This small molecule binds to this protein.
Small molecule (SMILES): O=c1[nH]c(=O)c2[nH]c(=O)[nH]c2[nH]1

Binding-site contacts:
Ligand atom O13 contacts residue PHE914 of chain 1.A at 3.6 Å.
Ligand atom N7 contacts residue ALA1078 of chain 1.A at 3.6 Å.
Ligand atom C5 contacts residue ALA1079 of chain 1.A at 4.0 Å (hydrophobic).
Ligand atom N3 contacts residue PHE914 of chain 1.A at 3.4 Å.
Ligand atom C5 contacts residue GLU802 of chain 1.A at 3.7 Å.
Ligand atom N9 contacts residue PHE914 of chain 1.A at 3.4 Å.
Ligand atom N1 contacts residue PHE914 of chain 1.A at 3.4 Å.
Ligand atom C4 contacts residue GLU1261 of chain 1.A at 3.8 Å.
Ligand atom C6 contacts residue PHE1009 of chain 1.A at 3.7 Å (hydrophobic).
Ligand atom O24 contacts residue GLU1261 of chain 1.A at 3.5 Å (salt-bridge).
Ligand atom C5 contacts residue PHE914 of chain 1.A at 3.3 Å (hydrophobic).
Ligand atom O11 contacts residue THR1010 of chain 1.A at 3.2 Å (h-bond).
Ligand atom C2 contacts residue ARG880 of chain 1.A at 3.7 Å.
Ligand atom C4 contacts residue ALA1079 of chain 1.A at 3.5 Å (hydrophobic).
Ligand atom O13 contacts residue PHE1009 of chain 1.A at 3.5 Å.
Ligand atom O11 contacts residue PHE1009 of chain 1.A at 3.5 Å.
Ligand atom O24 contacts residue GLU802 of chain 1.A at 3.7 Å.
Ligand atom O13 contacts residue GLU802 of chain 1.A at 2.9 Å (salt-bridge).
Ligand atom C4 contacts residue PHE914 of chain 1.A at 3.3 Å (hydrophobic).
Ligand atom C8 contacts residue GLU1261 of chain 1.A at 3.6 Å.
Ligand atom C2 contacts residue ALA1079 of chain 1.A at 3.7 Å (hydrophobic).
Ligand atom O11 contacts residue PHE914 of chain 1.A at 4.0 Å.
Ligand atom N3 contacts residue ALA1079 of chain 1.A at 3.4 Å.
Ligand atom O24 contacts residue ALA910 of chain 1.A at 4.0 Å.
Ligand atom N7 contacts residue ALA1079 of chain 1.A at 3.9 Å.
Ligand atom C8 contacts residue ALA1079 of chain 1.A at 3.5 Å (hydrophobic).
Ligand atom C8 contacts residue PHE914 of chain 1.A at 3.5 Å (hydrophobic).
Ligand atom N7 contacts residue GLU802 of chain 1.A at 2.6 Å (salt-bridge).
Ligand atom N7 contacts residue PHE914 of chain 1.A at 3.3 Å.
Ligand atom C6 contacts residue PHE914 of chain 1.A at 3.3 Å (hydrophobic).
Ligand atom N9 contacts residue ALA1079 of chain 1.A at 3.5 Å (h-bond).
Ligand atom N3 contacts residue ARG880 of chain 1.A at 3.5 Å (salt-bridge).
Ligand atom N9 contacts residue GLU1261 of chain 1.A at 2.8 Å (salt-bridge).
Ligand atom N1 contacts residue PHE1009 of chain 1.A at 3.6 Å.
Ligand atom O11 contacts residue SER1008 of chain 1.A at 3.6 Å.
Ligand atom C8 contacts residue ALA1078 of chain 1.A at 4.0 Å (hydrophobic).
Ligand atom C6 contacts residue GLU802 of chain 1.A at 3.8 Å.
Ligand atom O11 contacts residue ARG880 of chain 1.A at 2.9 Å (salt-bridge).
Ligand atom C8 contacts residue GLU802 of chain 1.A at 3.5 Å.
Ligand atom C2 contacts residue PHE914 of chain 1.A at 3.5 Å (hydrophobic).

Sequence of chain 1.A:
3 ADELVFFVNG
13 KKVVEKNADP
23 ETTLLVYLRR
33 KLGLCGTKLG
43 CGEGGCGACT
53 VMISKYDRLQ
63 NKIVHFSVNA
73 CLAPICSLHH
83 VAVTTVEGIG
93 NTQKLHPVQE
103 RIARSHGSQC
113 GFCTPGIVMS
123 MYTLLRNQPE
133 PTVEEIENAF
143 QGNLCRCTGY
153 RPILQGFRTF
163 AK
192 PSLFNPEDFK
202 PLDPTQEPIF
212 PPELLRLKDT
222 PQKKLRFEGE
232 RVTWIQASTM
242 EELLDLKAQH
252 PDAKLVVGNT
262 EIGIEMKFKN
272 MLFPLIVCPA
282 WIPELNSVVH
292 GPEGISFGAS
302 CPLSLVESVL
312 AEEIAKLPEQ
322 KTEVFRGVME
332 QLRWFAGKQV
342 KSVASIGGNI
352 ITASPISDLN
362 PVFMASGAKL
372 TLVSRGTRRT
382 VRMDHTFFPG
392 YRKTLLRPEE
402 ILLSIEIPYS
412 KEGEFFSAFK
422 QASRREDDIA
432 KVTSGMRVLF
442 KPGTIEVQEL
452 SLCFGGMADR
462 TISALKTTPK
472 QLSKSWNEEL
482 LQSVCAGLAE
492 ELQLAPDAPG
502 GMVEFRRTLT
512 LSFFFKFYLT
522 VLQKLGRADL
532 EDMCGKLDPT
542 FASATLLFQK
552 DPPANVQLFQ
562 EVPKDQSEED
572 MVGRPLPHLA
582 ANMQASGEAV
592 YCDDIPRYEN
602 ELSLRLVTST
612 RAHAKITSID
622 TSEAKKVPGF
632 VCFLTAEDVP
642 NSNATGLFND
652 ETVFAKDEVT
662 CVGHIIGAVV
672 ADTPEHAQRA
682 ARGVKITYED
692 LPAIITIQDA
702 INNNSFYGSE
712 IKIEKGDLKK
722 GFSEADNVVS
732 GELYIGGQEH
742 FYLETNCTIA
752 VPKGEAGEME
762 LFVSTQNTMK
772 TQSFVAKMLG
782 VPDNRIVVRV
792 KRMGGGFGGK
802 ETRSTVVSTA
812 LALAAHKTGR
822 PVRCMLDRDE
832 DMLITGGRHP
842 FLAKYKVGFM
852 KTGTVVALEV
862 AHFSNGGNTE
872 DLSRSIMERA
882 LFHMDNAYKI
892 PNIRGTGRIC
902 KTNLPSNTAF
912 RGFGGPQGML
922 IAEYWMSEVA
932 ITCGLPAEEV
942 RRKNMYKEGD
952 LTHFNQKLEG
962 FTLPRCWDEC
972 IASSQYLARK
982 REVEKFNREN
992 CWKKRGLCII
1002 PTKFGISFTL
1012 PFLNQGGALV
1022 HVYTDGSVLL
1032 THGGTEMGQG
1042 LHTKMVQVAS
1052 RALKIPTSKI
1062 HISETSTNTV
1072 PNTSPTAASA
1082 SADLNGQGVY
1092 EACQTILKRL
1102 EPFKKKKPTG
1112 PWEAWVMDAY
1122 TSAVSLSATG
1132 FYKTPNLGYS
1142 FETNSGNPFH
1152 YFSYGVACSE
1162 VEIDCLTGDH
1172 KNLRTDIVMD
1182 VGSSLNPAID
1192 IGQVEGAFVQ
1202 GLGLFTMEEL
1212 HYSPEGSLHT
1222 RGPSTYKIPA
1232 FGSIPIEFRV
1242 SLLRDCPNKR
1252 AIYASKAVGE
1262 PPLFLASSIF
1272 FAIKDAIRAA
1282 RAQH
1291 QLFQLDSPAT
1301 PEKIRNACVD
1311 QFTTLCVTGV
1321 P